Binding-site contacts:
Ligand atom N24 contacts residue ASP199 of chain 1.B at 2.9 Å (salt-bridge).
Ligand atom N25 contacts residue CYS231 of chain 1.B at 3.7 Å.
Ligand atom C12 contacts residue HIS43 of chain 1.B at 3.8 Å.
Ligand atom C21 contacts residue GLY228 of chain 1.B at 3.5 Å.
Ligand atom O0 contacts residue TRP227 of chain 1.B at 3.1 Å.
Ligand atom C16 contacts residue SER205 of chain 1.B at 3.0 Å.
Ligand atom O30 contacts residue GLU229 of chain 1.B at 3.3 Å.
Ligand atom N15 contacts residue SER205 of chain 1.B at 3.1 Å (h-bond).
Ligand atom C29 contacts residue GLY228 of chain 1.B at 3.8 Å.
Ligand atom N24 contacts residue TRP227 of chain 1.B at 3.6 Å.
Ligand atom C13 contacts residue HIS43 of chain 1.B at 3.7 Å.
Ligand atom O0 contacts residue GLY228 of chain 1.B at 3.1 Å (h-bond).
Ligand atom N7 contacts residue GLY228 of chain 1.B at 3.0 Å (h-bond).
Ligand atom O14 contacts residue TRP50 of chain 1.B at 3.0 Å.
Ligand atom O30 contacts residue GLY230 of chain 1.B at 2.8 Å (h-bond).
Ligand atom N15 contacts residue SER226 of chain 1.B at 3.3 Å (h-bond).
Ligand atom C23 contacts residue ASP199 of chain 1.B at 3.6 Å.
Ligand atom C20 contacts residue GLY228 of chain 1.B at 3.8 Å.
Ligand atom C26 contacts residue LEU96 of chain 1.B at 3.7 Å (hydrophobic).
Ligand atom C27 contacts residue TRP50 of chain 1.B at 3.8 Å (hydrophobic).
Ligand atom C23 contacts residue ALA200 of chain 1.B at 3.1 Å (hydrophobic).
Ligand atom C21 contacts residue GLY230 of chain 1.B at 3.6 Å.
Ligand atom N25 contacts residue ASP199 of chain 1.B at 2.7 Å (salt-bridge).
Ligand atom N25 contacts residue GLY230 of chain 1.B at 2.9 Å (h-bond).
Ligand atom C27 contacts residue TYR47 of chain 1.B at 3.5 Å (hydrophobic).
Ligand atom N25 contacts residue ALA200 of chain 1.B at 3.1 Å (h-bond).
Ligand atom C20 contacts residue TRP227 of chain 1.B at 3.8 Å (hydrophobic).
Ligand atom C8 contacts residue GLY228 of chain 1.B at 3.6 Å.
Ligand atom C9 contacts residue TRP227 of chain 1.B at 3.7 Å (hydrophobic).
Ligand atom C26 contacts residue HIS43 of chain 1.B at 3.5 Å.
Ligand atom O30 contacts residue GLY228 of chain 1.B at 3.1 Å (h-bond).
Ligand atom C12 contacts residue LEU96 of chain 1.B at 3.7 Å (hydrophobic).
Ligand atom N24 contacts residue GLY238 of chain 1.B at 3.3 Å.
Ligand atom N15 contacts residue HIS43 of chain 1.B at 3.4 Å (h-bond).
Ligand atom C20 contacts residue ALA200 of chain 1.B at 3.7 Å (hydrophobic).
Ligand atom C1 contacts residue GLY228 of chain 1.B at 3.6 Å.
Ligand atom C4 contacts residue ILE179 of chain 1.B at 3.6 Å (hydrophobic).
Ligand atom C18 contacts residue SER205 of chain 1.B at 3.6 Å.
Ligand atom N24 contacts residue ALA200 of chain 1.B at 3.4 Å (h-bond).
Ligand atom C3 contacts residue ILE179 of chain 1.B at 3.5 Å (hydrophobic).

A protein and the small-molecule ligand that binds it are described below.
Small molecule (SMILES): N=C(N)c1ccc(CNC(=O)[C@@H]2CCN2C(=O)[C@H](NCC(=O)O)C2CCCCC2)cc1

Sequence of chain 1.B:
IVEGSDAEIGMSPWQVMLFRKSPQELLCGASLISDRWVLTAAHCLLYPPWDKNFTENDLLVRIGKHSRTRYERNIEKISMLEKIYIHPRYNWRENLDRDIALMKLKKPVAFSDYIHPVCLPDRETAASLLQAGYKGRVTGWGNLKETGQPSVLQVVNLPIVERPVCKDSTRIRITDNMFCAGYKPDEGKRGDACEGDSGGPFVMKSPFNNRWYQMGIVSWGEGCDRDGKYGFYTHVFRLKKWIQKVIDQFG